This protein binds this small molecule.
Small molecule (SMILES): CC(=O)N[C@H]1[C@H](O[C@H]2[C@H](O)[C@@H](NC(C)=O)CO[C@@H]2CO)O[C@H](CO)[C@@H](O[C@@H]2O[C@H](CO)[C@@H](O)[C@H](O[C@H]3O[C@H](CO)[C@@H](O)[C@H](O)[C@@H]3O[C@H]3O[C@H](CO)[C@@H](O)[C@H](O)[C@@H]3O[C@H]3O[C@H](CO)[C@@H](O)[C@H](O)[C@@H]3O)[C@@H]2O)[C@@H]1O

Sequence of chain 4.A:
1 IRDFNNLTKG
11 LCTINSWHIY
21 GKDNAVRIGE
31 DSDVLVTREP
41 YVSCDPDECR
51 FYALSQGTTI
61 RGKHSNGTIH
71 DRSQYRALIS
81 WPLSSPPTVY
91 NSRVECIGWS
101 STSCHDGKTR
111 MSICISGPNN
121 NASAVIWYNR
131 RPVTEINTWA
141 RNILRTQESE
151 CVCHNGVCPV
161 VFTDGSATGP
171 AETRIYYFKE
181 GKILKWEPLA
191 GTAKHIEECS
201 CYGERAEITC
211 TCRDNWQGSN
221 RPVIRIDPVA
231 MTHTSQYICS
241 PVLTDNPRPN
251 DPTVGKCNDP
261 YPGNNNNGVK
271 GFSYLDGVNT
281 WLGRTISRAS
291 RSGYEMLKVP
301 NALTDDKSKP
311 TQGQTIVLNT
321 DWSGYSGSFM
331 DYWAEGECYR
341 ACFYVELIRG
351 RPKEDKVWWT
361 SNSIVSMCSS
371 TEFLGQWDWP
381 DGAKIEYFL

Sequence of chain 4.C:
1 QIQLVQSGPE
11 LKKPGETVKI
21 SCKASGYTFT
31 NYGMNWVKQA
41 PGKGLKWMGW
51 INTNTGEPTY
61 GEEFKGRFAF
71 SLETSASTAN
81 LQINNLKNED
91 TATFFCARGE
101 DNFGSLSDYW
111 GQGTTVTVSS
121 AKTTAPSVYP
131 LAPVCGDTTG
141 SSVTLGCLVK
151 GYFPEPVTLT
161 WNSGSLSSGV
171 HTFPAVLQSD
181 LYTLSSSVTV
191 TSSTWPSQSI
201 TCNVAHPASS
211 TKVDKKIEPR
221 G

Sequence of chain 3.A:
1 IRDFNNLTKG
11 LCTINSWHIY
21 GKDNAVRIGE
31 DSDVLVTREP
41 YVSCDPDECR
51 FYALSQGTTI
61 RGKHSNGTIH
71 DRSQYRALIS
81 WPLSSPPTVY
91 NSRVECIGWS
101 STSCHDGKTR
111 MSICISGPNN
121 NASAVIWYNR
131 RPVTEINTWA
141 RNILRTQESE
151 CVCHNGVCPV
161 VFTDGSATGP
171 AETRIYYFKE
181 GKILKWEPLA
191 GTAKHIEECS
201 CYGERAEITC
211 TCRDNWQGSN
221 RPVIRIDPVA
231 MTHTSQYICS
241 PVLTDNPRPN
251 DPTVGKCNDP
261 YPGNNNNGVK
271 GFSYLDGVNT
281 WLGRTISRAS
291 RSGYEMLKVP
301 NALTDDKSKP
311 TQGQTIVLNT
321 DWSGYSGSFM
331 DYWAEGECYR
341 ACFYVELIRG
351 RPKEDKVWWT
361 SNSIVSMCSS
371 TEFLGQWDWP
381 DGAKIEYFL

Binding-site contacts:
Ligand atom O4 contacts residue GLY313 of chain 4.A at 3.4 Å (h-bond).
Ligand atom O5 contacts residue GLY375 of chain 4.A at 3.5 Å.
Ligand atom C2 contacts residue ASN121 of chain 3.A at 2.5 Å.
Ligand atom O4 contacts residue ASP251 of chain 4.A at 2.9 Å (salt-bridge).
Ligand atom O6 contacts residue LEU374 of chain 4.A at 3.6 Å (h-bond).
Ligand atom O3 contacts residue ASP251 of chain 4.A at 3.2 Å (salt-bridge).
Ligand atom O4 contacts residue GLU295 of chain 4.A at 2.8 Å (salt-bridge).
Ligand atom N2 contacts residue ASN121 of chain 3.A at 2.8 Å (h-bond).
Ligand atom O3 contacts residue GLN312 of chain 4.A at 3.4 Å.
Ligand atom O6 contacts residue ASP251 of chain 4.A at 2.5 Å (salt-bridge).
Ligand atom O2 contacts residue GLN312 of chain 4.A at 3.6 Å.
Ligand atom C5 contacts residue ASN121 of chain 3.A at 3.6 Å.
Ligand atom O6 contacts residue ARG284 of chain 4.A at 3.4 Å (salt-bridge).
Ligand atom O5 contacts residue GLN376 of chain 4.A at 3.5 Å (h-bond).
Ligand atom C7 contacts residue ASN121 of chain 3.A at 2.9 Å.
Ligand atom C5 contacts residue GLU295 of chain 4.A at 3.3 Å.
Ligand atom C6 contacts residue ASP251 of chain 4.A at 3.2 Å.
Ligand atom O3 contacts residue GLU295 of chain 4.A at 3.3 Å (salt-bridge).
Ligand atom N2 contacts residue GLY313 of chain 4.A at 3.6 Å.
Ligand atom O5 contacts residue GLY313 of chain 4.A at 3.5 Å (h-bond).
Ligand atom O6 contacts residue ILE286 of chain 4.A at 3.5 Å (h-bond).
Ligand atom O5 contacts residue ASN121 of chain 3.A at 2.4 Å (h-bond).
Ligand atom O2 contacts residue ARG288 of chain 4.A at 3.6 Å (salt-bridge).
Ligand atom C5 contacts residue ARG284 of chain 4.A at 3.6 Å.
Ligand atom O3 contacts residue GLY313 of chain 4.A at 2.8 Å (h-bond).
Ligand atom O6 contacts residue GLY375 of chain 4.A at 3.6 Å.
Ligand atom O2 contacts residue GLY313 of chain 4.A at 2.9 Å.
Ligand atom C6 contacts residue LEU374 of chain 4.A at 3.3 Å (hydrophobic).
Ligand atom O3 contacts residue ASN250 of chain 4.A at 3.1 Å.
Ligand atom C8 contacts residue GLN312 of chain 4.A at 3.2 Å.
Ligand atom C6 contacts residue LYS309 of chain 4.A at 3.4 Å.
Ligand atom C8 contacts residue PHE373 of chain 4.A at 3.5 Å (hydrophobic).
Ligand atom O6 contacts residue GLN376 of chain 4.A at 3.0 Å.
Ligand atom O7 contacts residue ASN121 of chain 3.A at 2.7 Å (h-bond).
Ligand atom C3 contacts residue GLU295 of chain 4.A at 3.1 Å.
Ligand atom O3 contacts residue ARG284 of chain 4.A at 3.0 Å (salt-bridge).
Ligand atom C4 contacts residue GLU295 of chain 4.A at 3.1 Å.
Ligand atom O4 contacts residue ARG284 of chain 4.A at 3.4 Å (salt-bridge).
Ligand atom C3 contacts residue GLY313 of chain 4.A at 3.2 Å.
Ligand atom C1 contacts residue ASN121 of chain 3.A at 1.5 Å.